Sequence of chain 2.A:
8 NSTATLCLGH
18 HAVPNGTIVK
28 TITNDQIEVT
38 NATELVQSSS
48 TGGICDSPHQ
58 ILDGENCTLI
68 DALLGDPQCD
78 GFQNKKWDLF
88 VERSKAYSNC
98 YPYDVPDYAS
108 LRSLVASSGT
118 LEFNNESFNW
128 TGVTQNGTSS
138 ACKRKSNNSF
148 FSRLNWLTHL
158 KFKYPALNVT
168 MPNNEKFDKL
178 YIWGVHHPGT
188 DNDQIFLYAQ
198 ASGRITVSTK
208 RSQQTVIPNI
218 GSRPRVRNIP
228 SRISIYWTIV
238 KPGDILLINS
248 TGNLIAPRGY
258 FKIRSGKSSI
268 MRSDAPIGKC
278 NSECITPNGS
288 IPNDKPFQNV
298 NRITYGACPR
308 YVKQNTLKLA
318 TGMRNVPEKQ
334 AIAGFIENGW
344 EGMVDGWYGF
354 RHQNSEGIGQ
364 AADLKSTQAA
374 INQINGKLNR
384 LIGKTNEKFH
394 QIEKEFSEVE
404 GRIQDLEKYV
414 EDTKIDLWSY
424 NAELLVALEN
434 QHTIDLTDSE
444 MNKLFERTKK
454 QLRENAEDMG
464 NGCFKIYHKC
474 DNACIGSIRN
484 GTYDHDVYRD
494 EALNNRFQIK

The protein below binds the small molecule below.
Small molecule (SMILES): CC(=O)N[C@@H]1[C@@H](O)[C@H](O)[C@@H](CO)O[C@H]1O

Binding-site contacts:
Ligand atom C4 contacts residue ASN133 of chain 2.A at 4.2 Å.
Ligand atom C7 contacts residue GLN132 of chain 2.A at 4.4 Å.
Ligand atom C1 contacts residue ASN133 of chain 2.A at 1.4 Å.
Ligand atom C8 contacts residue GLN132 of chain 2.A at 4.0 Å.
Ligand atom C7 contacts residue ASN133 of chain 2.A at 3.5 Å.
Ligand atom C3 contacts residue ASN133 of chain 2.A at 3.9 Å.
Ligand atom N2 contacts residue ASN133 of chain 2.A at 3.1 Å (h-bond).
Ligand atom C2 contacts residue ASN133 of chain 2.A at 2.5 Å.
Ligand atom C1 contacts residue ARG255 of chain 2.A at 4.4 Å.
Ligand atom O6 contacts residue EPE1 of chain 2.J at 3.5 Å.
Ligand atom C5 contacts residue ASN133 of chain 2.A at 3.6 Å.
Ligand atom O7 contacts residue ASN133 of chain 2.A at 3.4 Å (h-bond).
Ligand atom O5 contacts residue ASN133 of chain 2.A at 2.2 Å (h-bond).